A small-molecule ligand and the protein it binds are described below.
Small molecule (SMILES): NC(=[NH2+])NCCC[C@H](NC(=O)[C@@H]1CCCN1C(=O)[C@H](N)Cc1ccccc1)[C@H](O)CCl

Binding-site contacts:
Ligand atom CG2 contacts residue CYS201 of chain 1.B at 3.1 Å (hydrophobic).
Ligand atom C2 contacts residue SER205 of chain 1.B at 1.4 Å.
Ligand atom N2 contacts residue SER205 of chain 1.B at 3.0 Å (h-bond).
Ligand atom CZ1 contacts residue GLY228 of chain 1.B at 3.5 Å.
Ligand atom CE1 contacts residue TYR47 of chain 1.B at 3.8 Å (hydrophobic).
Ligand atom CG2 contacts residue GLU202 of chain 1.B at 3.5 Å.
Ligand atom O2 contacts residue GLY203 of chain 1.B at 3.6 Å (h-bond).
Ligand atom CD3 contacts residue GLU202 of chain 1.B at 3.6 Å.
Ligand atom O contacts residue TRP227 of chain 1.B at 3.6 Å.
Ligand atom C3 contacts residue HIS43 of chain 1.B at 1.5 Å.
Ligand atom CD2 contacts residue TRP227 of chain 1.B at 3.8 Å (hydrophobic).
Ligand atom NH1 contacts residue TRP227 of chain 1.B at 3.7 Å.
Ligand atom O1 contacts residue GLU202 of chain 1.B at 3.1 Å (salt-bridge).
Ligand atom CE2 contacts residue LEU96 of chain 1.B at 3.7 Å (hydrophobic).
Ligand atom NH1 contacts residue ALA200 of chain 1.B at 2.9 Å (h-bond).
Ligand atom O contacts residue GLY228 of chain 1.B at 2.6 Å (h-bond).
Ligand atom NH2 contacts residue GLY230 of chain 1.B at 3.2 Å (h-bond).
Ligand atom CD3 contacts residue GLY228 of chain 1.B at 3.2 Å.
Ligand atom CZ contacts residue LEU96 of chain 1.B at 3.8 Å (hydrophobic).
Ligand atom N contacts residue GLY228 of chain 1.B at 2.9 Å (h-bond).
Ligand atom NE contacts residue GLY228 of chain 1.B at 3.4 Å.
Ligand atom N2 contacts residue HIS43 of chain 1.B at 3.1 Å (h-bond).
Ligand atom NH2 contacts residue ASP199 of chain 1.B at 2.9 Å (salt-bridge).
Ligand atom CD3 contacts residue TRP227 of chain 1.B at 3.7 Å (hydrophobic).
Ligand atom CA2 contacts residue SER205 of chain 1.B at 2.4 Å.
Ligand atom O2 contacts residue HIS43 of chain 1.B at 3.6 Å (h-bond).
Ligand atom CA contacts residue GLY228 of chain 1.B at 3.7 Å.
Ligand atom NH2 contacts residue ALA200 of chain 1.B at 2.9 Å (h-bond).
Ligand atom CB2 contacts residue CYS201 of chain 1.B at 3.8 Å (hydrophobic).
Ligand atom NH1 contacts residue GLY228 of chain 1.B at 3.8 Å.
Ligand atom CA2 contacts residue HIS43 of chain 1.B at 3.4 Å.
Ligand atom O2 contacts residue SER205 of chain 1.B at 2.2 Å (h-bond).
Ligand atom C3 contacts residue SER205 of chain 1.B at 2.4 Å.
Ligand atom CZ1 contacts residue ALA200 of chain 1.B at 3.0 Å (hydrophobic).
Ligand atom C contacts residue GLY228 of chain 1.B at 3.5 Å.
Ligand atom N2 contacts residue SER226 of chain 1.B at 3.2 Å (h-bond).
Ligand atom CB1 contacts residue HIS43 of chain 1.B at 3.8 Å.
Ligand atom C2 contacts residue HIS43 of chain 1.B at 2.5 Å.
Ligand atom NE contacts residue GLY230 of chain 1.B at 3.5 Å (h-bond).
Ligand atom CB2 contacts residue SER205 of chain 1.B at 2.8 Å.

Sequence of chain 1.B:
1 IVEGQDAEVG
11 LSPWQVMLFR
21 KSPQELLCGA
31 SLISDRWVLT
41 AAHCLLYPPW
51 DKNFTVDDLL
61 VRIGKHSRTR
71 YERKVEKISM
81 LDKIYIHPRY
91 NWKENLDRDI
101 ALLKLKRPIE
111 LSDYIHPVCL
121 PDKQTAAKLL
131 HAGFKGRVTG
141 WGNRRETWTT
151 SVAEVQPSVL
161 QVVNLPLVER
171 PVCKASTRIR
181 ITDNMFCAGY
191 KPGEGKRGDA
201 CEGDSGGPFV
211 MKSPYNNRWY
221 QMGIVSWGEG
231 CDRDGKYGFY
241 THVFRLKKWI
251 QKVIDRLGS